Binding-site contacts:
Ligand atom N contacts residue TYR157 of chain 1.A at 2.8 Å (h-bond).
Ligand atom N contacts residue FE1 of chain 1.B at 3.5 Å.
Ligand atom SD contacts residue FE1 of chain 1.B at 2.2 Å.
Ligand atom O contacts residue ARG60 of chain 1.A at 2.8 Å (salt-bridge).
Ligand atom CG contacts residue FE1 of chain 1.B at 2.8 Å.
Ligand atom OXT contacts residue TYR58 of chain 1.A at 2.7 Å (h-bond).
Ligand atom C contacts residue ARG60 of chain 1.A at 3.4 Å.
Ligand atom SD contacts residue TYR157 of chain 1.A at 3.3 Å (h-bond).
Ligand atom CB contacts residue FE1 of chain 1.B at 3.9 Å.
Ligand atom CB contacts residue HIS155 of chain 1.A at 4.0 Å.
Ligand atom C contacts residue LEU75 of chain 1.A at 4.0 Å (hydrophobic).
Ligand atom CA contacts residue TYR157 of chain 1.A at 3.3 Å (hydrophobic).
Ligand atom CG contacts residue TYR157 of chain 1.A at 4.0 Å (hydrophobic).
Ligand atom SD contacts residue HIS86 of chain 1.A at 3.6 Å.
Ligand atom C contacts residue MET179 of chain 1.A at 3.3 Å (hydrophobic).
Ligand atom CG contacts residue HIS155 of chain 1.A at 3.8 Å.
Ligand atom N contacts residue HIS86 of chain 1.A at 3.7 Å.
Ligand atom CA contacts residue MET179 of chain 1.A at 3.7 Å (hydrophobic).
Ligand atom O contacts residue TYR157 of chain 1.A at 2.8 Å (h-bond).
Ligand atom CB contacts residue HIS86 of chain 1.A at 4.0 Å.
Ligand atom SD contacts residue HIS155 of chain 1.A at 3.4 Å (h-bond).
Ligand atom SD contacts residue HIS140 of chain 1.A at 3.6 Å.
Ligand atom CA contacts residue FE1 of chain 1.B at 4.0 Å.
Ligand atom C contacts residue TYR157 of chain 1.A at 3.3 Å (hydrophobic).
Ligand atom CG contacts residue HIS140 of chain 1.A at 4.0 Å.
Ligand atom CA contacts residue TYR58 of chain 1.A at 4.2 Å (hydrophobic).
Ligand atom O contacts residue MET179 of chain 1.A at 3.4 Å.
Ligand atom CG contacts residue HIS86 of chain 1.A at 3.3 Å.
Ligand atom N contacts residue HIS88 of chain 1.A at 4.1 Å.
Ligand atom O contacts residue LEU75 of chain 1.A at 4.1 Å.
Ligand atom CG contacts residue VAL142 of chain 1.A at 4.2 Å (hydrophobic).
Ligand atom SD contacts residue HIS88 of chain 1.A at 3.6 Å.
Ligand atom CB contacts residue TYR157 of chain 1.A at 3.5 Å (hydrophobic).
Ligand atom OXT contacts residue LEU75 of chain 1.A at 4.0 Å.
Ligand atom CB contacts residue LEU75 of chain 1.A at 3.6 Å (hydrophobic).
Ligand atom OXT contacts residue ARG60 of chain 1.A at 3.2 Å (salt-bridge).
Ligand atom OXT contacts residue MET179 of chain 1.A at 3.6 Å.
Ligand atom CA contacts residue HIS86 of chain 1.A at 3.9 Å.
Ligand atom N contacts residue MET179 of chain 1.A at 3.6 Å.
Ligand atom C contacts residue TYR58 of chain 1.A at 3.9 Å (hydrophobic).

Sequence of chain 1.A:
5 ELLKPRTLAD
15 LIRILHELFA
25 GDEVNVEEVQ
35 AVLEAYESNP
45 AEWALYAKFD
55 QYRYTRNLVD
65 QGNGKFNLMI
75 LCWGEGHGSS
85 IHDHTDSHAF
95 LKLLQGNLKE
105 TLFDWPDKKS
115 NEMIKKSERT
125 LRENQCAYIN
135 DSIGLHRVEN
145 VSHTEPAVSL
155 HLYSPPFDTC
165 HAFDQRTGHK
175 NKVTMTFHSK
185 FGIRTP

A small-molecule ligand and the protein it binds are described below.
Small molecule (SMILES): N[C@@H](CCS)C(=O)O